Binding-site contacts:
Ligand atom C4 contacts residue HIS132 of chain 1.B at 3.6 Å.
Ligand atom O33 contacts residue GLY151 of chain 1.B at 3.7 Å.
Ligand atom C24 contacts residue TRP89 of chain 1.B at 3.7 Å (hydrophobic).
Ligand atom C11 contacts residue PHE153 of chain 1.B at 3.5 Å (hydrophobic).
Ligand atom C5 contacts residue GLN88 of chain 1.B at 3.3 Å.
Ligand atom F35 contacts residue LEU63 of chain 1.B at 3.7 Å.
Ligand atom C1 contacts residue PHE153 of chain 1.B at 3.7 Å (hydrophobic).
Ligand atom C6 contacts residue ALA39 of chain 1.B at 3.3 Å (hydrophobic).
Ligand atom N29 contacts residue TRP89 of chain 1.B at 3.6 Å.
Ligand atom C1 contacts residue VAL29 of chain 1.B at 3.6 Å (hydrophobic).
Ligand atom N31 contacts residue CYS90 of chain 1.B at 3.2 Å (h-bond).
Ligand atom C6 contacts residue THR87 of chain 1.B at 3.3 Å.
Ligand atom N30 contacts residue GLU59 of chain 1.B at 2.9 Å (salt-bridge).
Ligand atom C20 contacts residue TRP89 of chain 1.B at 3.6 Å (hydrophobic).
Ligand atom C10 contacts residue ASP152 of chain 1.B at 3.3 Å.
Ligand atom C21 contacts residue TRP89 of chain 1.B at 3.3 Å (hydrophobic).
Ligand atom N31 contacts residue PHE141 of chain 1.B at 3.6 Å.
Ligand atom O32 contacts residue TRP89 of chain 1.B at 3.4 Å.
Ligand atom F35 contacts residue GLU59 of chain 1.B at 3.5 Å.
Ligand atom C17 contacts residue PHE153 of chain 1.B at 3.6 Å (hydrophobic).
Ligand atom C5 contacts residue ALA39 of chain 1.B at 3.3 Å (hydrophobic).
Ligand atom N28 contacts residue VAL29 of chain 1.B at 3.6 Å.
Ligand atom C3 contacts residue ASP152 of chain 1.B at 3.6 Å.
Ligand atom N31 contacts residue TRP89 of chain 1.B at 3.2 Å.
Ligand atom C26 contacts residue GLU59 of chain 1.B at 3.3 Å.
Ligand atom C8 contacts residue THR87 of chain 1.B at 3.6 Å.
Ligand atom C23 contacts residue TRP89 of chain 1.B at 3.6 Å (hydrophobic).
Ligand atom C22 contacts residue GLU59 of chain 1.B at 3.7 Å.
Ligand atom O32 contacts residue ILE21 of chain 1.B at 3.7 Å.
Ligand atom C7 contacts residue THR87 of chain 1.B at 3.6 Å.
Ligand atom F37 contacts residue LEU63 of chain 1.B at 3.4 Å.
Ligand atom C8 contacts residue LYS41 of chain 1.B at 3.5 Å.
Ligand atom C9 contacts residue LEU63 of chain 1.B at 3.7 Å (hydrophobic).
Ligand atom F35 contacts residue ILE85 of chain 1.B at 3.1 Å.
Ligand atom F36 contacts residue HIS132 of chain 1.B at 3.7 Å.
Ligand atom C23 contacts residue CYS90 of chain 1.B at 3.5 Å (hydrophobic).
Ligand atom N29 contacts residue CYS90 of chain 1.B at 3.1 Å (h-bond).
Ligand atom F38 contacts residue LEU125 of chain 1.B at 3.7 Å.
Ligand atom C22 contacts residue ASP152 of chain 1.B at 3.7 Å.
Ligand atom O33 contacts residue ASP152 of chain 1.B at 2.8 Å (salt-bridge).

The protein below binds the small molecule below.
Small molecule (SMILES): N#Cc1c(Oc2ccc(F)c(NC(=O)Cc3cccc(C(F)(F)F)c3)c2)ccc2nc(NC(=O)C3CC3)sc12

Sequence of chain 1.B:
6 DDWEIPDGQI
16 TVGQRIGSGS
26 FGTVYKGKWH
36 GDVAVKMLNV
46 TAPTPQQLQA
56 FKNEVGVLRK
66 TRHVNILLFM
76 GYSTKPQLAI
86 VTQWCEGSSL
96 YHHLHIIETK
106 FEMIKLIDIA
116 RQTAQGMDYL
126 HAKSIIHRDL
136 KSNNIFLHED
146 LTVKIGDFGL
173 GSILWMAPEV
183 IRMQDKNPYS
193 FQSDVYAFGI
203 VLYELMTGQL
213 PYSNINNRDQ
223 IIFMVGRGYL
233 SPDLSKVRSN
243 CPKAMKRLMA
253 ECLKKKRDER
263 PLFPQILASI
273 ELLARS